Sequence of chain 2.D:
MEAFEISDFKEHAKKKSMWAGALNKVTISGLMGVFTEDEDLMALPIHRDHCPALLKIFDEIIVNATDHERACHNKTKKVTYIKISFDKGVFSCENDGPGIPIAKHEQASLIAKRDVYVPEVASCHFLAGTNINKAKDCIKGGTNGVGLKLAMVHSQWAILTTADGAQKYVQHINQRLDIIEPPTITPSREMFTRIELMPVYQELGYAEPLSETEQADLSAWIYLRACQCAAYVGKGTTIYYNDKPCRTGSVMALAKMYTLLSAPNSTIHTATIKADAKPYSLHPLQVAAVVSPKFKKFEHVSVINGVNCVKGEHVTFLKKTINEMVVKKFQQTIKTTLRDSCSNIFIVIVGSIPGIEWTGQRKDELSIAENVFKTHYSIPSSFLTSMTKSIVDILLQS

A small-molecule ligand and the protein it binds are described below.
Small molecule (SMILES): Nc1ncnc2c1ncn2[C@@H]1O[C@H](CO[P](=O)(O)O[P](=O)(O)NP(=O)(O)O)[C@@H](O)[C@H]1O

Binding-site contacts:
Ligand atom O1A contacts residue LEU148 of chain 2.D at 3.1 Å (h-bond).
Ligand atom O2B contacts residue MG1 of chain 2.L at 2.0 Å.
Ligand atom O2G contacts residue GLY142 of chain 2.D at 3.5 Å.
Ligand atom PG contacts residue MG1 of chain 2.L at 3.2 Å.
Ligand atom O1A contacts residue VAL146 of chain 2.D at 3.4 Å (h-bond).
Ligand atom O2A contacts residue ASN64 of chain 2.D at 3.0 Å (h-bond).
Ligand atom O3G contacts residue MG1 of chain 2.L at 2.0 Å.
Ligand atom O2G contacts residue ASN144 of chain 2.D at 2.9 Å (h-bond).
Ligand atom O2' contacts residue THR130 of chain 2.D at 2.8 Å (h-bond).
Ligand atom PA contacts residue MG1 of chain 2.L at 3.3 Å.
Ligand atom O1G contacts residue GLN366 of chain 2.D at 3.1 Å (h-bond).
Ligand atom O3A contacts residue GLY145 of chain 2.D at 3.3 Å.
Ligand atom O1G contacts residue VAL146 of chain 2.D at 2.7 Å (h-bond).
Ligand atom O3' contacts residue THR130 of chain 2.D at 3.1 Å (h-bond).
Ligand atom C2 contacts residue HIS68 of chain 2.D at 3.4 Å.
Ligand atom C5' contacts residue ALA122 of chain 2.D at 3.5 Å (hydrophobic).
Ligand atom O1A contacts residue LYS149 of chain 2.D at 2.7 Å (salt-bridge).
Ligand atom PG contacts residue ASN144 of chain 2.D at 3.5 Å.
Ligand atom N3B contacts residue GLY142 of chain 2.D at 3.5 Å.
Ligand atom O1G contacts residue GLY147 of chain 2.D at 2.7 Å (h-bond).
Ligand atom N6 contacts residue ASN95 of chain 2.D at 2.9 Å (h-bond).
Ligand atom N3B contacts residue GLY145 of chain 2.D at 3.0 Å (h-bond).
Ligand atom PG contacts residue THR143 of chain 2.D at 3.6 Å.
Ligand atom O1B contacts residue ASN131 of chain 2.D at 3.0 Å (h-bond).
Ligand atom N3B contacts residue MG1 of chain 2.L at 3.5 Å.
Ligand atom O3' contacts residue GLY129 of chain 2.D at 3.5 Å.
Ligand atom O3G contacts residue GLU60 of chain 2.D at 3.5 Å (salt-bridge).
Ligand atom O4' contacts residue ALA122 of chain 2.D at 3.5 Å.
Ligand atom N3B contacts residue ASN144 of chain 2.D at 3.1 Å (h-bond).
Ligand atom O2G contacts residue THR143 of chain 2.D at 2.7 Å (h-bond).
Ligand atom N3B contacts residue THR143 of chain 2.D at 3.0 Å (h-bond).
Ligand atom O3A contacts residue MG1 of chain 2.L at 3.4 Å.
Ligand atom PB contacts residue MG1 of chain 2.L at 3.0 Å.
Ligand atom O1A contacts residue GLY147 of chain 2.D at 3.5 Å (h-bond).
Ligand atom N7 contacts residue ASN64 of chain 2.D at 3.3 Å.
Ligand atom O2G contacts residue LYS368 of chain 2.D at 2.8 Å (salt-bridge).
Ligand atom O1G contacts residue GLY145 of chain 2.D at 3.4 Å (h-bond).
Ligand atom O2A contacts residue LEU148 of chain 2.D at 3.2 Å (h-bond).
Ligand atom O2B contacts residue ASN64 of chain 2.D at 2.9 Å (h-bond).
Ligand atom O2A contacts residue MG1 of chain 2.L at 2.1 Å.

Sequence of chain 1.A:
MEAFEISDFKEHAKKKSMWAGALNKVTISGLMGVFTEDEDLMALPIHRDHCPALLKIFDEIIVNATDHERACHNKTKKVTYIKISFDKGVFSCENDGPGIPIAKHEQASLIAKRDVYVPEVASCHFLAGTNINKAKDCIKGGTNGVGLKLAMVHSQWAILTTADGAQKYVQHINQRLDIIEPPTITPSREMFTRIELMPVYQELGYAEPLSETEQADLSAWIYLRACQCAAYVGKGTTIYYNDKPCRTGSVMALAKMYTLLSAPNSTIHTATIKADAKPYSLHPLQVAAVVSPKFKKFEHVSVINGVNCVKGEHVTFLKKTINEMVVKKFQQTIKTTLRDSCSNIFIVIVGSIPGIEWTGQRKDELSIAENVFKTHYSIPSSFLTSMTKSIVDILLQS